The small molecule below binds the protein below.
Small molecule (SMILES): CC(=O)N[C@@H]1[C@@H](O)[C@H](O)[C@@H](CO)O[C@H]1O

Sequence of chain 44.E:
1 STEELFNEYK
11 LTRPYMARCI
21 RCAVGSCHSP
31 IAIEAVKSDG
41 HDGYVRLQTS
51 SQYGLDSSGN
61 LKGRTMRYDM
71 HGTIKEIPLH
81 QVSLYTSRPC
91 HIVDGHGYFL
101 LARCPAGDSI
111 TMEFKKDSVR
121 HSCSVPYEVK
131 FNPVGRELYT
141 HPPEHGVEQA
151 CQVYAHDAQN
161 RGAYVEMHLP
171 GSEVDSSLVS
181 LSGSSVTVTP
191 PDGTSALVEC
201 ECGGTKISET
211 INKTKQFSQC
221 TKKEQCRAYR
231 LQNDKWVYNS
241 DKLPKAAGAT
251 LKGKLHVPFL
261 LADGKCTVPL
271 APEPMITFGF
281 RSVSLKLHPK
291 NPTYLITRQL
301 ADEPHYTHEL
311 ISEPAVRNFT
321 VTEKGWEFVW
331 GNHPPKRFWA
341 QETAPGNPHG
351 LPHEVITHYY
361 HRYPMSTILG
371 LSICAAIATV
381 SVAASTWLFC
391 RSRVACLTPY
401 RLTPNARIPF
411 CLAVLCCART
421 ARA

Binding-site contacts:
Ligand atom O5 contacts residue ASN212 of chain 44.E at 2.4 Å (h-bond).
Ligand atom N2 contacts residue ILE211 of chain 44.E at 4.3 Å.
Ligand atom C1 contacts residue ASN212 of chain 44.E at 1.4 Å.
Ligand atom C7 contacts residue ASN212 of chain 44.E at 3.9 Å.
Ligand atom O7 contacts residue ASN212 of chain 44.E at 4.5 Å.
Ligand atom C1 contacts residue ILE211 of chain 44.E at 4.2 Å (hydrophobic).
Ligand atom C3 contacts residue ASN212 of chain 44.E at 3.8 Å.
Ligand atom N2 contacts residue ASN212 of chain 44.E at 2.9 Å (h-bond).
Ligand atom C2 contacts residue ASN212 of chain 44.E at 2.4 Å.
Ligand atom C4 contacts residue ASN212 of chain 44.E at 4.2 Å.
Ligand atom C5 contacts residue ASN212 of chain 44.E at 3.7 Å.